Sequence of chain 1.H:
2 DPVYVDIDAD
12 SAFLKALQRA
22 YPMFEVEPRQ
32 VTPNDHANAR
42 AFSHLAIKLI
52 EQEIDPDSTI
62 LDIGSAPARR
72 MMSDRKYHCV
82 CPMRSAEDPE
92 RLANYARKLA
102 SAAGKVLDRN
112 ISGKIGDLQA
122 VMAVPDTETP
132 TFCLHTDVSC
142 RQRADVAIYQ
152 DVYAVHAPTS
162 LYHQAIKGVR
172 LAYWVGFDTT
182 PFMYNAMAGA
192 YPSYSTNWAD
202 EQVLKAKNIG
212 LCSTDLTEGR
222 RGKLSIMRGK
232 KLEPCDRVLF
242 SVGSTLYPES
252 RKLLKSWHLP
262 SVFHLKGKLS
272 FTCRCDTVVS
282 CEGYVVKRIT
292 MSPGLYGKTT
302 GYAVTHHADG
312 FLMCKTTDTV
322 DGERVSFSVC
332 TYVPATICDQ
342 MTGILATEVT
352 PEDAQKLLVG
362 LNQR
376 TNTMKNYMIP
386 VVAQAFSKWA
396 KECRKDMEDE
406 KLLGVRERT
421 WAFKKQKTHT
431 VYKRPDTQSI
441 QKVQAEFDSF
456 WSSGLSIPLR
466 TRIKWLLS

A protein and the small-molecule ligand that binds it are described below.
Small molecule (SMILES): C[n+]1cn([C@@H]2O[C@H](CO[P](=O)(O)O[P](=O)(O)OP(=O)(O)O)[C@@H](O)[C@H]2O)c2nc(N)[nH]c(=O)c21

Binding-site contacts:
Ligand atom O3C contacts residue HIS37 of chain 1.G at 3.1 Å (h-bond).
Ligand atom O2A contacts residue TYR248 of chain 1.G at 3.6 Å.
Ligand atom O1B contacts residue MG1 of chain 1.NA at 2.8 Å.
Ligand atom O3A contacts residue ARG41 of chain 1.G at 3.4 Å (salt-bridge).
Ligand atom O2B contacts residue ARG70 of chain 1.G at 2.7 Å (salt-bridge).
Ligand atom O3B contacts residue ARG41 of chain 1.G at 3.7 Å.
Ligand atom O1A contacts residue TYR248 of chain 1.G at 2.9 Å (h-bond).
Ligand atom C6 contacts residue GLU250 of chain 1.G at 3.8 Å.
Ligand atom O3A contacts residue MG1 of chain 1.NA at 3.9 Å.
Ligand atom PA contacts residue TYR248 of chain 1.G at 3.6 Å.
Ligand atom C6 contacts residue TYR248 of chain 1.G at 3.6 Å (hydrophobic).
Ligand atom O1C contacts residue HIS37 of chain 1.G at 3.4 Å (h-bond).
Ligand atom C2 contacts residue GLU250 of chain 1.G at 3.4 Å.
Ligand atom C2 contacts residue TYR248 of chain 1.G at 3.7 Å (hydrophobic).
Ligand atom O2' contacts residue TYR285 of chain 1.G at 3.0 Å (h-bond).
Ligand atom C2' contacts residue ASP152 of chain 1.G at 3.8 Å.
Ligand atom O3' contacts residue ARG41 of chain 1.G at 3.8 Å.
Ligand atom N3 contacts residue TYR248 of chain 1.G at 3.7 Å.
Ligand atom PC contacts residue MG1 of chain 1.NA at 3.6 Å.
Ligand atom N1 contacts residue GLU250 of chain 1.G at 2.8 Å (salt-bridge).
Ligand atom O1C contacts residue MG1 of chain 1.NA at 2.2 Å.
Ligand atom O3C contacts residue ARG41 of chain 1.G at 3.1 Å (salt-bridge).
Ligand atom N1 contacts residue TYR248 of chain 1.G at 3.6 Å.
Ligand atom C5 contacts residue TYR248 of chain 1.G at 3.5 Å (hydrophobic).
Ligand atom PB contacts residue MG1 of chain 1.NA at 3.7 Å.
Ligand atom O2A contacts residue ARG92 of chain 1.G at 3.2 Å (salt-bridge).
Ligand atom O2' contacts residue ASP152 of chain 1.G at 3.8 Å.
Ligand atom CM7 contacts residue TYR248 of chain 1.G at 3.8 Å (hydrophobic).
Ligand atom C6 contacts residue TYR154 of chain 1.G at 3.8 Å (hydrophobic).
Ligand atom N2 contacts residue PHE241 of chain 1.G at 3.8 Å.
Ligand atom O2' contacts residue ALA40 of chain 1.G at 3.8 Å.
Ligand atom PC contacts residue HIS37 of chain 1.G at 3.8 Å.
Ligand atom C2 contacts residue TYR154 of chain 1.G at 3.6 Å (hydrophobic).
Ligand atom O4' contacts residue VAL243 of chain 1.G at 3.8 Å.
Ligand atom N7 contacts residue TYR248 of chain 1.G at 3.7 Å.
Ligand atom O3B contacts residue ARG70 of chain 1.G at 3.7 Å.
Ligand atom C4 contacts residue TYR248 of chain 1.G at 3.6 Å (hydrophobic).
Ligand atom N2 contacts residue GLU250 of chain 1.G at 3.1 Å (salt-bridge).
Ligand atom N1 contacts residue TYR154 of chain 1.G at 3.5 Å.
Ligand atom CM7 contacts residue SAH1 of chain 1.LA at 3.5 Å.

Sequence of chain 1.G:
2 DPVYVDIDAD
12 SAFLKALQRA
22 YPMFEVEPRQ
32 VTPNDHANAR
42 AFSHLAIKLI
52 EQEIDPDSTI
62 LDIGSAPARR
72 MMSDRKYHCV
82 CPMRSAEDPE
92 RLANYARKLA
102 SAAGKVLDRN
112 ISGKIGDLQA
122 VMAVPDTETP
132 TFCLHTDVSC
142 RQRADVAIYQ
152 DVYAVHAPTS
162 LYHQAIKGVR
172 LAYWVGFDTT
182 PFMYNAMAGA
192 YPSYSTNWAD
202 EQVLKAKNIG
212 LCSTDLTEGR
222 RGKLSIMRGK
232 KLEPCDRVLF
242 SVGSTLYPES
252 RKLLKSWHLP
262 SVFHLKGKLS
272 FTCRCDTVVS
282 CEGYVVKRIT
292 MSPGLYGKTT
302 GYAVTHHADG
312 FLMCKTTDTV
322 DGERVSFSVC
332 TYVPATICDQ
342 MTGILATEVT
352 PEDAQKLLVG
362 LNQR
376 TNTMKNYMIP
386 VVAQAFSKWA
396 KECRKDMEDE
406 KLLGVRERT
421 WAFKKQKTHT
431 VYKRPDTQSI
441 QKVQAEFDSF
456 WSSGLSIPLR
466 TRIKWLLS